Binding-site contacts:
Ligand atom C15 contacts residue SER188 of chain 1.A at 3.2 Å.
Ligand atom N3 contacts residue ASP88 of chain 1.A at 3.6 Å (salt-bridge).
Ligand atom C9 contacts residue CYS169 of chain 1.A at 3.5 Å (hydrophobic).
Ligand atom C6 contacts residue PHE189 of chain 1.A at 3.7 Å (hydrophobic).
Ligand atom C23 contacts residue HIS41 of chain 1.A at 3.4 Å.
Ligand atom F2 contacts residue SER188 of chain 1.A at 3.6 Å.
Ligand atom C17 contacts residue LEU85 of chain 1.A at 3.2 Å (hydrophobic).
Ligand atom O1 contacts residue VAL190 of chain 1.A at 3.2 Å (h-bond).
Ligand atom F1 contacts residue ALA187 of chain 1.A at 3.6 Å.
Ligand atom C8 contacts residue CYS169 of chain 1.A at 3.3 Å (hydrophobic).
Ligand atom C11 contacts residue SER173 of chain 1.A at 3.6 Å.
Ligand atom C15 contacts residue HIS41 of chain 1.A at 3.4 Å.
Ligand atom C10 contacts residue PHE170 of chain 1.A at 3.4 Å (hydrophobic).
Ligand atom C20 contacts residue HIS41 of chain 1.A at 3.7 Å.
Ligand atom F1 contacts residue SER173 of chain 1.A at 3.2 Å.
Ligand atom F1 contacts residue VAL168 of chain 1.A at 3.5 Å.
Ligand atom F2 contacts residue PHE189 of chain 1.A at 3.3 Å.
Ligand atom F1 contacts residue CYS169 of chain 1.A at 3.5 Å.
Ligand atom C9 contacts residue PHE170 of chain 1.A at 3.4 Å (hydrophobic).
Ligand atom O1 contacts residue PHE189 of chain 1.A at 3.3 Å.
Ligand atom F3 contacts residue ALA187 of chain 1.A at 3.1 Å.
Ligand atom C6 contacts residue SER173 of chain 1.A at 3.5 Å.
Ligand atom C16 contacts residue LEU85 of chain 1.A at 3.4 Å (hydrophobic).
Ligand atom F2 contacts residue VAL168 of chain 1.A at 3.3 Å.
Ligand atom C23 contacts residue SER173 of chain 1.A at 3.4 Å.
Ligand atom C19 contacts residue LEU85 of chain 1.A at 3.5 Å (hydrophobic).
Ligand atom C9 contacts residue VAL190 of chain 1.A at 3.7 Å (hydrophobic).
Ligand atom F3 contacts residue SER188 of chain 1.A at 3.1 Å.
Ligand atom C15 contacts residue ASP88 of chain 1.A at 3.6 Å.
Ligand atom N3 contacts residue TYR80 of chain 1.A at 3.4 Å.
Ligand atom C6 contacts residue SER188 of chain 1.A at 3.3 Å.
Ligand atom O2 contacts residue HIS41 of chain 1.A at 3.5 Å.
Ligand atom F3 contacts residue SER173 of chain 1.A at 3.1 Å.
Ligand atom C8 contacts residue PHE170 of chain 1.A at 3.7 Å (hydrophobic).
Ligand atom C14 contacts residue SER188 of chain 1.A at 3.2 Å.
Ligand atom C19 contacts residue ASP88 of chain 1.A at 3.6 Å.
Ligand atom N3 contacts residue LEU85 of chain 1.A at 3.5 Å.
Ligand atom C7 contacts residue SER173 of chain 1.A at 3.6 Å.
Ligand atom C8 contacts residue VAL190 of chain 1.A at 3.7 Å (hydrophobic).
Ligand atom F1 contacts residue ASP172 of chain 1.A at 3.5 Å.

The small molecule below binds the protein below.
Small molecule (SMILES): CC1=C(C(=O)OCCO)[C@@H](c2ccc(C#N)cc2)NC(=O)N1c1cccc(C(F)(F)F)c1

Sequence of chain 1.A:
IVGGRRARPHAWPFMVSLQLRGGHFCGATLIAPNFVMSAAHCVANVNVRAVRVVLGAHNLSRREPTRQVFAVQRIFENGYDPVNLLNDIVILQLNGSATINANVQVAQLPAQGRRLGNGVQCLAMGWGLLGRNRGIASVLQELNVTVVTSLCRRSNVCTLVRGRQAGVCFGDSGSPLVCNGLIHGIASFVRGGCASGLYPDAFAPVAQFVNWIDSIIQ